This protein binds this small molecule.
Small molecule (SMILES): CC(C)(C)OC(=O)N[C@@H](Cc1ccccc1)CN(O)C=O

Sequence of chain 1.A:
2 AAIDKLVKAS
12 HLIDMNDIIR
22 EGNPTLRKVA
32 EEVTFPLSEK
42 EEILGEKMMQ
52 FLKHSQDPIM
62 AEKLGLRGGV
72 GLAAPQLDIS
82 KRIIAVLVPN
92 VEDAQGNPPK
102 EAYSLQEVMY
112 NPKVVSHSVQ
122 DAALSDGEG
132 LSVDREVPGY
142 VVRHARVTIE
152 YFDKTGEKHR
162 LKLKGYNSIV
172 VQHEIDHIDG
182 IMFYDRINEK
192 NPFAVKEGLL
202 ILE

Binding-site contacts:
Ligand atom C19 contacts residue TYR167 of chain 1.A at 3.4 Å (hydrophobic).
Ligand atom O2 contacts residue ZN1 of chain 1.E at 2.1 Å.
Ligand atom N3 contacts residue HIS174 of chain 1.A at 3.8 Å.
Ligand atom N3 contacts residue GLU175 of chain 1.A at 4.0 Å.
Ligand atom C21 contacts residue HIS174 of chain 1.A at 3.9 Å.
Ligand atom C1 contacts residue ZN1 of chain 1.E at 2.7 Å.
Ligand atom C1 contacts residue GLN77 of chain 1.A at 3.7 Å.
Ligand atom C1 contacts residue GLU175 of chain 1.A at 2.8 Å.
Ligand atom N3 contacts residue GLY72 of chain 1.A at 3.8 Å.
Ligand atom C20 contacts residue GLU129 of chain 1.A at 3.5 Å.
Ligand atom C6 contacts residue GLY130 of chain 1.A at 3.5 Å.
Ligand atom N14 contacts residue HIS174 of chain 1.A at 3.8 Å.
Ligand atom C1 contacts residue GLY72 of chain 1.A at 3.3 Å.
Ligand atom C15 contacts residue GLY130 of chain 1.A at 3.8 Å.
Ligand atom O4 contacts residue HIS178 of chain 1.A at 4.0 Å.
Ligand atom C20 contacts residue ILE170 of chain 1.A at 3.9 Å (hydrophobic).
Ligand atom N3 contacts residue OCS131 of chain 1.A at 3.8 Å.
Ligand atom O2 contacts residue GLY72 of chain 1.A at 4.0 Å.
Ligand atom O17 contacts residue GLY130 of chain 1.A at 3.9 Å.
Ligand atom O2 contacts residue HIS174 of chain 1.A at 3.2 Å (h-bond).
Ligand atom O2 contacts residue HIS178 of chain 1.A at 3.1 Å (h-bond).
Ligand atom O4 contacts residue GLN77 of chain 1.A at 2.8 Å (h-bond).
Ligand atom C6 contacts residue LEU132 of chain 1.A at 3.9 Å (hydrophobic).
Ligand atom O4 contacts residue OCS131 of chain 1.A at 2.7 Å (h-bond).
Ligand atom C21 contacts residue VAL171 of chain 1.A at 4.0 Å (hydrophobic).
Ligand atom O17 contacts residue HIS174 of chain 1.A at 3.6 Å.
Ligand atom N14 contacts residue GLY130 of chain 1.A at 2.8 Å (h-bond).
Ligand atom O4 contacts residue HIS174 of chain 1.A at 3.9 Å.
Ligand atom O2 contacts residue GLU175 of chain 1.A at 2.6 Å (salt-bridge).
Ligand atom O2 contacts residue GLN77 of chain 1.A at 3.0 Å (h-bond).
Ligand atom C19 contacts residue VAL71 of chain 1.A at 3.9 Å (hydrophobic).
Ligand atom C1 contacts residue HIS174 of chain 1.A at 3.5 Å.
Ligand atom C6 contacts residue OCS131 of chain 1.A at 3.7 Å.
Ligand atom O4 contacts residue ZN1 of chain 1.E at 2.3 Å.
Ligand atom C20 contacts residue HIS174 of chain 1.A at 3.7 Å.
Ligand atom C5 contacts residue GLY72 of chain 1.A at 3.8 Å.
Ligand atom N3 contacts residue GLN77 of chain 1.A at 3.8 Å.
Ligand atom N3 contacts residue ZN1 of chain 1.E at 2.8 Å.
Ligand atom O2 contacts residue OCS131 of chain 1.A at 4.0 Å.
Ligand atom O4 contacts residue LEU132 of chain 1.A at 3.2 Å (h-bond).